Binding-site contacts:
Ligand atom O6 contacts residue TYR94 of chain 1.A at 3.7 Å.
Ligand atom O7 contacts residue SER92 of chain 1.A at 4.4 Å.
Ligand atom C1 contacts residue ASN9 of chain 1.A at 1.4 Å.
Ligand atom C8 contacts residue ASN9 of chain 1.A at 3.8 Å.
Ligand atom C5 contacts residue ASN9 of chain 1.A at 3.6 Å.
Ligand atom C2 contacts residue ASN9 of chain 1.A at 2.2 Å.
Ligand atom C1 contacts residue TYR94 of chain 1.A at 4.4 Å (hydrophobic).
Ligand atom C7 contacts residue ASN9 of chain 1.A at 3.1 Å.
Ligand atom O5 contacts residue ASN9 of chain 1.A at 2.4 Å (h-bond).
Ligand atom C3 contacts residue ASN9 of chain 1.A at 3.6 Å.
Ligand atom C4 contacts residue ASN9 of chain 1.A at 4.0 Å.
Ligand atom C5 contacts residue TYR94 of chain 1.A at 3.9 Å (hydrophobic).
Ligand atom O5 contacts residue TYR94 of chain 1.A at 4.0 Å.
Ligand atom C8 contacts residue LEU7 of chain 1.A at 4.0 Å (hydrophobic).
Ligand atom C6 contacts residue TYR94 of chain 1.A at 4.4 Å (hydrophobic).
Ligand atom O7 contacts residue ASN9 of chain 1.A at 3.5 Å (h-bond).
Ligand atom N2 contacts residue ASN9 of chain 1.A at 2.6 Å (h-bond).

Sequence of chain 1.A:
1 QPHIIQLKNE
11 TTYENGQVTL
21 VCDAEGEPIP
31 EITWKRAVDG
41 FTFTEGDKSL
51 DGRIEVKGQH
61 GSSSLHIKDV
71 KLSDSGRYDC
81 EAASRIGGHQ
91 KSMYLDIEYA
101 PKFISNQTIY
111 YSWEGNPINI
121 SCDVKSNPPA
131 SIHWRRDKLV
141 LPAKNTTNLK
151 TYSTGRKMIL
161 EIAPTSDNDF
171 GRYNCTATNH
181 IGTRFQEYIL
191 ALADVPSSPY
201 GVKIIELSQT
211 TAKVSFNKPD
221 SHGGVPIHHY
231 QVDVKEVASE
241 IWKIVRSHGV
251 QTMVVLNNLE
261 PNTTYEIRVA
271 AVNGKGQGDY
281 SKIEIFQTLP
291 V

The protein below binds the small molecule below.
Small molecule (SMILES): CC(=O)N[C@@H]1[C@@H](O)[C@H](O)[C@@H](CO)O[C@H]1O